Sequence of chain 7.A:
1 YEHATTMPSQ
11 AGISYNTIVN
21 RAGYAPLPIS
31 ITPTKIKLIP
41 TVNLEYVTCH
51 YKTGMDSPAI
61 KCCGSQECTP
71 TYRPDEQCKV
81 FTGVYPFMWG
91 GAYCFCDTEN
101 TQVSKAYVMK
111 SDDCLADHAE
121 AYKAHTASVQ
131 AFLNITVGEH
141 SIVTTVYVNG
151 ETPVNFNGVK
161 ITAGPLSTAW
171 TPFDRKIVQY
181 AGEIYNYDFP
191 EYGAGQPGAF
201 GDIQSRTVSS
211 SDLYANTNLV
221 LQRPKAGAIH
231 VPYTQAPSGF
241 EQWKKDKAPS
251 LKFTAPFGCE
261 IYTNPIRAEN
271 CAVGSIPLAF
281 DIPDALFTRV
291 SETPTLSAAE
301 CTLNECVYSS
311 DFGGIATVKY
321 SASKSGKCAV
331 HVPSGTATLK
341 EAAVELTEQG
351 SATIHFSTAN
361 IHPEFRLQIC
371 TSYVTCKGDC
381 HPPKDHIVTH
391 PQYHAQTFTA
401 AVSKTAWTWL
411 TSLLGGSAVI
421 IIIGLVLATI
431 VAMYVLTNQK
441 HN

Sequence of chain 57.B:
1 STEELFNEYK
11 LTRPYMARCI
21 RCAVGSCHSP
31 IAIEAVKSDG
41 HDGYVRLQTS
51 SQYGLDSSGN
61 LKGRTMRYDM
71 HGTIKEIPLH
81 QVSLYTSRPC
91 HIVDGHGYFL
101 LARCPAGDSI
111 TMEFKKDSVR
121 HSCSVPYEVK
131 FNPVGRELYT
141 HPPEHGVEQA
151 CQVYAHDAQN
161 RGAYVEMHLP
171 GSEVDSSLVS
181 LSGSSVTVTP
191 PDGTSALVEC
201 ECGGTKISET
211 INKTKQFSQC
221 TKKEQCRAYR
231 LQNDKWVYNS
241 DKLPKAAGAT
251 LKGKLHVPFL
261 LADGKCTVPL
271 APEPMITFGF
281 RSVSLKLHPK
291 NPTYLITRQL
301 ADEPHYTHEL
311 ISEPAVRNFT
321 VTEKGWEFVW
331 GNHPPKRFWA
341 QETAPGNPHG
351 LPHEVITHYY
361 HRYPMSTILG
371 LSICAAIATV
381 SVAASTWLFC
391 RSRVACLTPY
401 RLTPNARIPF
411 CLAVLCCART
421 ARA

Binding-site contacts:
Ligand atom C8 contacts residue GLU305 of chain 7.A at 4.5 Å.
Ligand atom O6 contacts residue ASN318 of chain 57.B at 2.9 Å (h-bond).
Ligand atom C5 contacts residue SER284 of chain 57.B at 4.5 Å.
Ligand atom N2 contacts residue GLU305 of chain 7.A at 4.4 Å.
Ligand atom C6 contacts residue ASN318 of chain 57.B at 3.2 Å.
Ligand atom O6 contacts residue SER284 of chain 57.B at 2.4 Å (h-bond).
Ligand atom O7 contacts residue GLU305 of chain 7.A at 2.4 Å (salt-bridge).
Ligand atom C6 contacts residue SER284 of chain 57.B at 3.4 Å.
Ligand atom C7 contacts residue GLU305 of chain 7.A at 3.6 Å.
Ligand atom O5 contacts residue SER284 of chain 57.B at 4.2 Å.

The protein below binds the small molecule below.
Small molecule (SMILES): CC(=O)N[C@@H]1[C@@H](O)[C@H](O)[C@@H](CO)O[C@H]1O